This small molecule binds to this protein.
Small molecule (SMILES): CC12C3(C)C4(C)C5(C)C6(C)C1(C)[Ru]234651(Cl)[n+]2ccccc2C(NC(=O)c2ccc(S(N)(=O)=O)cc2)c2cccc[n+]21

Sequence of chain 1.A:
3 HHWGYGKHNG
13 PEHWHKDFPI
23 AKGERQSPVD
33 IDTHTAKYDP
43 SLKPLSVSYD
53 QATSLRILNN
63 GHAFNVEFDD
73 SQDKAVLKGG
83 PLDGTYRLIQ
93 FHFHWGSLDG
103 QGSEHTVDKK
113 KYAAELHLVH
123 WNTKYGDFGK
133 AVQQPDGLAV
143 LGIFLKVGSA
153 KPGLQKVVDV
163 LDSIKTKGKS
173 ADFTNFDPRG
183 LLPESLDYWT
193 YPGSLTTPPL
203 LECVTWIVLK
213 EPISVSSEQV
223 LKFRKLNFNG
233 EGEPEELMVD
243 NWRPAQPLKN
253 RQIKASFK

Binding-site contacts:
Ligand atom C3 contacts residue LEU197 of chain 1.A at 3.9 Å (hydrophobic).
Ligand atom O1 contacts residue LEU197 of chain 1.A at 3.3 Å.
Ligand atom C5 contacts residue LEU197 of chain 1.A at 3.0 Å (hydrophobic).
Ligand atom O2 contacts residue VAL142 of chain 1.A at 3.8 Å.
Ligand atom S contacts residue THR198 of chain 1.A at 3.8 Å.
Ligand atom N1 contacts residue HIS119 of chain 1.A at 3.4 Å (h-bond).
Ligand atom C10 contacts residue PRO201 of chain 1.A at 3.9 Å (hydrophobic).
Ligand atom O2 contacts residue HIS94 of chain 1.A at 3.3 Å.
Ligand atom O2 contacts residue VAL121 of chain 1.A at 3.8 Å.
Ligand atom C4 contacts residue LEU197 of chain 1.A at 3.4 Å (hydrophobic).
Ligand atom C3 contacts residue THR199 of chain 1.A at 3.3 Å.
Ligand atom C25 contacts residue PHE130 of chain 1.A at 2.9 Å (hydrophobic).
Ligand atom C6 contacts residue VAL121 of chain 1.A at 3.8 Å (hydrophobic).
Ligand atom C1 contacts residue HIS94 of chain 1.A at 3.9 Å.
Ligand atom N1 contacts residue HIS96 of chain 1.A at 3.4 Å (h-bond).
Ligand atom C1 contacts residue LEU197 of chain 1.A at 3.8 Å (hydrophobic).
Ligand atom C7 contacts residue PHE130 of chain 1.A at 3.8 Å (hydrophobic).
Ligand atom C6 contacts residue LEU197 of chain 1.A at 3.2 Å (hydrophobic).
Ligand atom C13 contacts residue PRO201 of chain 1.A at 3.8 Å (hydrophobic).
Ligand atom C22 contacts residue PHE130 of chain 1.A at 3.0 Å (hydrophobic).
Ligand atom C13 contacts residue PRO200 of chain 1.A at 3.5 Å (hydrophobic).
Ligand atom O1 contacts residue TRP208 of chain 1.A at 3.5 Å.
Ligand atom N1 contacts residue HIS94 of chain 1.A at 3.2 Å (h-bond).
Ligand atom C26 contacts residue PHE130 of chain 1.A at 1.6 Å (hydrophobic).
Ligand atom C7 contacts residue LEU197 of chain 1.A at 3.7 Å (hydrophobic).
Ligand atom C23 contacts residue PHE130 of chain 1.A at 3.6 Å (hydrophobic).
Ligand atom S contacts residue HIS94 of chain 1.A at 3.9 Å.
Ligand atom O1 contacts residue THR198 of chain 1.A at 2.9 Å (h-bond).
Ligand atom S contacts residue HIS119 of chain 1.A at 3.9 Å.
Ligand atom O2 contacts residue HIS119 of chain 1.A at 3.4 Å (h-bond).
Ligand atom N1 contacts residue THR198 of chain 1.A at 2.8 Å (h-bond).
Ligand atom O3 contacts residue PHE130 of chain 1.A at 2.9 Å.
Ligand atom C10 contacts residue PRO200 of chain 1.A at 3.9 Å (hydrophobic).
Ligand atom C2 contacts residue THR199 of chain 1.A at 3.3 Å.
Ligand atom N1 contacts residue ZN1 of chain 1.B at 2.0 Å.
Ligand atom C5 contacts residue VAL121 of chain 1.A at 4.0 Å (hydrophobic).
Ligand atom O3 contacts residue LEU197 of chain 1.A at 3.4 Å.
Ligand atom O2 contacts residue ZN1 of chain 1.B at 3.0 Å.
Ligand atom S contacts residue ZN1 of chain 1.B at 3.0 Å.
Ligand atom C26 contacts residue VAL134 of chain 1.A at 3.7 Å (hydrophobic).